Sequence of chain 1.C:
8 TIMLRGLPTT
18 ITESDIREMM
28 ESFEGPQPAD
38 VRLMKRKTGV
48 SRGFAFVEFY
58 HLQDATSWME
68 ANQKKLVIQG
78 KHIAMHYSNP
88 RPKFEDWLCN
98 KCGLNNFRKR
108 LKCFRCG

Binding-site contacts:
Ligand atom C4 contacts residue ARG49 of chain 1.C at 3.6 Å.
Ligand atom C4' contacts residue PHE111 of chain 1.C at 3.5 Å (hydrophobic).
Ligand atom OP1 contacts residue PHE111 of chain 1.C at 3.3 Å (h-bond).
Ligand atom C2' contacts residue MET41 of chain 1.C at 3.8 Å (hydrophobic).
Ligand atom C5 contacts residue ARG112 of chain 1.C at 3.1 Å.
Ligand atom O2 contacts residue ARG49 of chain 1.C at 2.5 Å (salt-bridge).
Ligand atom O3' contacts residue PHE111 of chain 1.C at 3.1 Å.
Ligand atom C3' contacts residue PHE111 of chain 1.C at 3.3 Å (hydrophobic).
Ligand atom C2 contacts residue ARG49 of chain 1.C at 3.1 Å.
Ligand atom N7 contacts residue MET41 of chain 1.C at 3.7 Å.
Ligand atom OP1 contacts residue VAL38 of chain 1.C at 3.8 Å.
Ligand atom O4 contacts residue ARG49 of chain 1.C at 3.4 Å (salt-bridge).
Ligand atom C2 contacts residue PHE51 of chain 1.C at 3.4 Å (hydrophobic).
Ligand atom N7 contacts residue MET10 of chain 1.C at 3.3 Å.
Ligand atom N2 contacts residue PHE51 of chain 1.C at 3.2 Å.
Ligand atom C1' contacts residue PHE111 of chain 1.C at 3.4 Å (hydrophobic).
Ligand atom O2' contacts residue MET41 of chain 1.C at 3.1 Å.
Ligand atom OP1 contacts residue LEU101 of chain 1.C at 3.2 Å.
Ligand atom C6 contacts residue ARG112 of chain 1.C at 3.2 Å.
Ligand atom N2 contacts residue ARG49 of chain 1.C at 3.0 Å (salt-bridge).
Ligand atom N1 contacts residue PHE51 of chain 1.C at 3.1 Å.
Ligand atom C2 contacts residue TYR57 of chain 1.C at 3.7 Å (hydrophobic).
Ligand atom O6 contacts residue MET10 of chain 1.C at 3.2 Å (h-bond).
Ligand atom O5' contacts residue PHE111 of chain 1.C at 3.6 Å.
Ligand atom C4' contacts residue PHE111 of chain 1.C at 3.8 Å (hydrophobic).
Ligand atom O6 contacts residue PHE51 of chain 1.C at 3.8 Å.
Ligand atom C5' contacts residue PHE111 of chain 1.C at 3.3 Å (hydrophobic).
Ligand atom O3' contacts residue ALA36 of chain 1.C at 2.8 Å (h-bond).
Ligand atom C5' contacts residue ARG112 of chain 1.C at 3.7 Å.
Ligand atom C2' contacts residue PHE111 of chain 1.C at 3.3 Å (hydrophobic).
Ligand atom O6 contacts residue LYS42 of chain 1.C at 3.5 Å (salt-bridge).
Ligand atom O2' contacts residue PRO35 of chain 1.C at 3.4 Å (h-bond).
Ligand atom O4' contacts residue PHE111 of chain 1.C at 3.0 Å.
Ligand atom N9 contacts residue PHE111 of chain 1.C at 3.7 Å.
Ligand atom N3 contacts residue ARG49 of chain 1.C at 3.0 Å (salt-bridge).
Ligand atom N1 contacts residue LYS42 of chain 1.C at 3.5 Å (salt-bridge).
Ligand atom C6 contacts residue LYS42 of chain 1.C at 3.7 Å.
Ligand atom O2' contacts residue ASP37 of chain 1.C at 3.2 Å (salt-bridge).
Ligand atom C8 contacts residue PHE111 of chain 1.C at 3.4 Å (hydrophobic).
Ligand atom O2 contacts residue TYR57 of chain 1.C at 2.6 Å (h-bond).

A protein and the small-molecule ligand that binds it are described below.
Small molecule (SMILES): Nc1ccn([C@@H]2O[C@H](CO[P](=O)(O)O[C@H]3[C@@H](O)CO[C@@H]3CO[P](=O)(O)O[C@H]3[C@@H](O)[C@H](n4ccc(N)nc4=O)O[C@@H]3CO[P](=O)(O)O[C@H]3[C@@H](O)[C@H](n4cnc5c(=O)nc(N)[nH]c54)O[C@@H]3CO[P](=O)(O)O[C@H]3[C@@H](O)[C@H](n4cnc5c(=O)nc(N)[nH]c54)O[C@@H]3CO[P](=O)(O)O[C@H]3[C@@H](O)[C@H](n4ccc(=O)[nH]c4=O)O[C@@H]3COP(=O)=O)[C@@H](O[P](=O)(O)OC[C@H]3O[C@@H](n4ccc(=O)[nH]c4=O)[C@H](O)[C@@H]3O)[C@H]2O)c(=O)n1